Binding-site contacts:
Ligand atom O1B contacts residue SER21 of chain 1.C at 3.5 Å (h-bond).
Ligand atom O5' contacts residue ASP62 of chain 1.C at 4.2 Å.
Ligand atom O3G contacts residue LEU22 of chain 1.C at 4.1 Å.
Ligand atom O3' contacts residue ASP61 of chain 1.C at 3.9 Å.
Ligand atom O2B contacts residue THR18 of chain 1.C at 3.5 Å (h-bond).
Ligand atom C4' contacts residue ASP62 of chain 1.C at 3.5 Å.
Ligand atom PG contacts residue LYS20 of chain 1.C at 3.8 Å.
Ligand atom O2B contacts residue GLY19 of chain 1.C at 3.7 Å.
Ligand atom O2A contacts residue GLY17 of chain 1.C at 4.4 Å.
Ligand atom O3B contacts residue GLY19 of chain 1.C at 3.6 Å.
Ligand atom O3B contacts residue GLY17 of chain 1.C at 3.5 Å (h-bond).
Ligand atom O3A contacts residue PRO16 of chain 1.C at 3.6 Å.
Ligand atom O2G contacts residue THR18 of chain 1.C at 4.4 Å.
Ligand atom O3G contacts residue SER21 of chain 1.C at 2.6 Å (h-bond).
Ligand atom O2B contacts residue SER15 of chain 1.C at 4.0 Å.
Ligand atom O2B contacts residue GLY17 of chain 1.C at 3.5 Å (h-bond).
Ligand atom O3A contacts residue GLY17 of chain 1.C at 3.4 Å (h-bond).
Ligand atom O1B contacts residue LYS20 of chain 1.C at 3.8 Å.
Ligand atom PB contacts residue PRO16 of chain 1.C at 4.3 Å.
Ligand atom PB contacts residue GLY17 of chain 1.C at 3.8 Å.
Ligand atom PG contacts residue GLY19 of chain 1.C at 3.5 Å.
Ligand atom O3B contacts residue THR18 of chain 1.C at 3.9 Å.
Ligand atom PB contacts residue GLY19 of chain 1.C at 4.3 Å.
Ligand atom C3' contacts residue ASP62 of chain 1.C at 4.2 Å.
Ligand atom O2G contacts residue LYS20 of chain 1.C at 4.2 Å.
Ligand atom O2G contacts residue GLY19 of chain 1.C at 3.0 Å.
Ligand atom O3' contacts residue ASP62 of chain 1.C at 3.6 Å.
Ligand atom O3G contacts residue GLY19 of chain 1.C at 2.9 Å.
Ligand atom S1G contacts residue SER21 of chain 1.C at 2.6 Å (h-bond).
Ligand atom O2G contacts residue SER21 of chain 1.C at 4.3 Å.
Ligand atom O2B contacts residue PRO16 of chain 1.C at 3.8 Å.
Ligand atom PA contacts residue GLY17 of chain 1.C at 4.3 Å.
Ligand atom O3G contacts residue LYS20 of chain 1.C at 2.5 Å (salt-bridge).
Ligand atom PB contacts residue LYS20 of chain 1.C at 4.1 Å.
Ligand atom PG contacts residue SER21 of chain 1.C at 3.5 Å.
Ligand atom O1A contacts residue PRO16 of chain 1.C at 4.0 Å.
Ligand atom O4' contacts residue ASP62 of chain 1.C at 4.2 Å.
Ligand atom O3B contacts residue LYS20 of chain 1.C at 4.2 Å.
Ligand atom O2B contacts residue LYS20 of chain 1.C at 3.2 Å.
Ligand atom PB contacts residue THR18 of chain 1.C at 4.3 Å.

This protein binds this small molecule.
Small molecule (SMILES): Nc1ncnc2c1ncn2[C@@H]1O[C@H](COP(=O)(O)OP(=O)(O)OP(O)(O)=S)[C@@H](O)[C@H]1O

Sequence of chain 1.C:
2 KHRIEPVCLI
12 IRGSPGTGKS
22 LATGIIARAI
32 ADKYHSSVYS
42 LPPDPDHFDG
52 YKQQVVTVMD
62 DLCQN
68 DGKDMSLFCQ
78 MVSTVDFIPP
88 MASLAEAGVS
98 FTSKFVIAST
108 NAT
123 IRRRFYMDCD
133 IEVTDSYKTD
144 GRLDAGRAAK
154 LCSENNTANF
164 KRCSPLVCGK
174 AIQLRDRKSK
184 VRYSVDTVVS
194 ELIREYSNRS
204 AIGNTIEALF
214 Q